A small-molecule ligand and the protein it binds are described below.
Small molecule (SMILES): CN(Cc1cnc2nc(N)nc(N)c2n1)c1ccc(C(=O)N[C@@H](CCC(=O)O)C(=O)O)cc1

Binding-site contacts:
Ligand atom C6 contacts residue NDP1 of chain 1.J at 3.6 Å.
Ligand atom N10 contacts residue ILE62 of chain 1.B at 3.8 Å.
Ligand atom O1 contacts residue PHE36 of chain 1.B at 3.8 Å.
Ligand atom NA2 contacts residue VAL10 of chain 1.B at 3.8 Å.
Ligand atom O2 contacts residue SER37 of chain 1.B at 3.1 Å (h-bond).
Ligand atom N5 contacts residue NDP1 of chain 1.J at 3.4 Å (h-bond).
Ligand atom N1 contacts residue ASP32 of chain 1.B at 3.0 Å (salt-bridge).
Ligand atom C14 contacts residue ILE62 of chain 1.B at 3.6 Å (hydrophobic).
Ligand atom N3 contacts residue ALA11 of chain 1.B at 3.7 Å.
Ligand atom C4 contacts residue NDP1 of chain 1.J at 3.5 Å.
Ligand atom C4 contacts residue VAL9 of chain 1.B at 3.5 Å (hydrophobic).
Ligand atom NA2 contacts residue THR134 of chain 1.B at 3.0 Å (h-bond).
Ligand atom C4 contacts residue CYS113 of chain 1.B at 3.8 Å (hydrophobic).
Ligand atom N1 contacts residue ALA11 of chain 1.B at 3.4 Å.
Ligand atom NA2 contacts residue ASP32 of chain 1.B at 2.6 Å (salt-bridge).
Ligand atom CT contacts residue SER37 of chain 1.B at 3.5 Å.
Ligand atom NA4 contacts residue VAL9 of chain 1.B at 2.5 Å (h-bond).
Ligand atom NA4 contacts residue PHE36 of chain 1.B at 3.3 Å.
Ligand atom C13 contacts residue ILE62 of chain 1.B at 3.7 Å (hydrophobic).
Ligand atom C4 contacts residue PHE36 of chain 1.B at 3.5 Å (hydrophobic).
Ligand atom NA4 contacts residue CYS113 of chain 1.B at 2.7 Å (h-bond).
Ligand atom C16 contacts residue PHE36 of chain 1.B at 3.7 Å (hydrophobic).
Ligand atom NA4 contacts residue VAL10 of chain 1.B at 3.7 Å.
Ligand atom C8A contacts residue NDP1 of chain 1.J at 3.4 Å.
Ligand atom C4A contacts residue NDP1 of chain 1.J at 3.1 Å.
Ligand atom N3 contacts residue VAL9 of chain 1.B at 3.3 Å.
Ligand atom O1 contacts residue ARG70 of chain 1.B at 2.5 Å (salt-bridge).
Ligand atom CM contacts residue SER61 of chain 1.B at 3.6 Å.
Ligand atom OE1 contacts residue LYS34 of chain 1.B at 3.3 Å.
Ligand atom C2 contacts residue ASP32 of chain 1.B at 3.5 Å.
Ligand atom NA2 contacts residue ALA11 of chain 1.B at 3.4 Å.
Ligand atom CM contacts residue ILE62 of chain 1.B at 3.6 Å (hydrophobic).
Ligand atom N3 contacts residue VAL10 of chain 1.B at 3.4 Å (h-bond).
Ligand atom O1 contacts residue SER37 of chain 1.B at 3.3 Å.
Ligand atom C2 contacts residue ALA11 of chain 1.B at 3.5 Å (hydrophobic).
Ligand atom C7 contacts residue LEU25 of chain 1.B at 3.6 Å (hydrophobic).
Ligand atom CT contacts residue ARG70 of chain 1.B at 3.2 Å.
Ligand atom O2 contacts residue ARG70 of chain 1.B at 2.7 Å (salt-bridge).
Ligand atom C9 contacts residue NDP1 of chain 1.J at 3.5 Å.
Ligand atom N5 contacts residue CYS113 of chain 1.B at 3.5 Å (h-bond).

Sequence of chain 1.B:
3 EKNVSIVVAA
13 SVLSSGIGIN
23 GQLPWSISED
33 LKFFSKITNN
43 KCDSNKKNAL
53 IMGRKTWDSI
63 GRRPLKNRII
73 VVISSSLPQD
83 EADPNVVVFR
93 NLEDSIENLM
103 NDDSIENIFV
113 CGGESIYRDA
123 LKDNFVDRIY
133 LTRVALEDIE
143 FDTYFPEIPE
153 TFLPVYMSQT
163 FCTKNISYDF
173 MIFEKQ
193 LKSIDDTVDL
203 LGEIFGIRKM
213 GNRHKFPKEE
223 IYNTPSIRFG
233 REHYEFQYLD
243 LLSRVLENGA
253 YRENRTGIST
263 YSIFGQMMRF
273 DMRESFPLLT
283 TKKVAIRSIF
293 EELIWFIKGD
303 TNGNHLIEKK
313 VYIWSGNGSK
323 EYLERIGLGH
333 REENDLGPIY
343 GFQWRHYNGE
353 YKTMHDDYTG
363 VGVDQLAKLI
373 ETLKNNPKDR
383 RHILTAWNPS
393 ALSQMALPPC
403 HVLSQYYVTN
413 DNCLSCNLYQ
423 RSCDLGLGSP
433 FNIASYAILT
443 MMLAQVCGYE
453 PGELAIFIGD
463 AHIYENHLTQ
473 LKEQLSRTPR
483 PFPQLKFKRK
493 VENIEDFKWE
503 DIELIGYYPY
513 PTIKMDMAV